Sequence of chain 1.A:
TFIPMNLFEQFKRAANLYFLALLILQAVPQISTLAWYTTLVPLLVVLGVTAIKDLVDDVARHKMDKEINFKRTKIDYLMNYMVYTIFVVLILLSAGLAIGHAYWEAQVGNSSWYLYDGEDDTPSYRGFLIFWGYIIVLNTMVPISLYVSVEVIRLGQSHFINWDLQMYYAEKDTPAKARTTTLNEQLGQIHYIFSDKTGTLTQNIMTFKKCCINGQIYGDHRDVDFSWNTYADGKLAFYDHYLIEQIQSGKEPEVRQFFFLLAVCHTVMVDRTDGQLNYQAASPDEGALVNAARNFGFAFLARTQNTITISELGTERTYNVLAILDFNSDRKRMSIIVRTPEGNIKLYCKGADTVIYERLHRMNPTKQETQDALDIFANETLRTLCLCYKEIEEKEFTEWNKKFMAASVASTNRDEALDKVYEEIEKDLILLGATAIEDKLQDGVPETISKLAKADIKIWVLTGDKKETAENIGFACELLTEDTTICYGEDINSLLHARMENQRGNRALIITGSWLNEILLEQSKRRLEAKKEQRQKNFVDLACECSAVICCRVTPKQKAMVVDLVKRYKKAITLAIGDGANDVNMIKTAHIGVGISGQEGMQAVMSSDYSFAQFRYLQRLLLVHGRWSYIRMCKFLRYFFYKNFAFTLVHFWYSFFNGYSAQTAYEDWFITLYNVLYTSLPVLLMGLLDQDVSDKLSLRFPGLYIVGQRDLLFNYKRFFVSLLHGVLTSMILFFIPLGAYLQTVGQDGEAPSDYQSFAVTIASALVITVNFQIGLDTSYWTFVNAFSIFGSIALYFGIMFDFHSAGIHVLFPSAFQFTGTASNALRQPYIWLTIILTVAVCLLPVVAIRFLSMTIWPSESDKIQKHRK

Sequence of chain 1.B:
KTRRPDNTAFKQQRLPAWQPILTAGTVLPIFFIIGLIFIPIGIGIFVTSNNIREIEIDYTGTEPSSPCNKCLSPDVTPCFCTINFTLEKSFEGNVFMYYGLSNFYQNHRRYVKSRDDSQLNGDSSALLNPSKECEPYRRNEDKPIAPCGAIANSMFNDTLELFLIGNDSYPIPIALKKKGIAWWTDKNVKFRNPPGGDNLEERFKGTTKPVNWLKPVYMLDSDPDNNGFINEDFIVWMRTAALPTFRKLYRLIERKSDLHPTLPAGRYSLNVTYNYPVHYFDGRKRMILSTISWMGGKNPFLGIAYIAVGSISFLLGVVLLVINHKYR

Binding-site contacts:
Ligand atom C8 contacts residue TRP371 of chain 1.A at 3.4 Å (hydrophobic).
Ligand atom C5 contacts residue ASN302 of chain 1.B at 3.7 Å.
Ligand atom N2 contacts residue LEU241 of chain 1.B at 4.1 Å.
Ligand atom C5 contacts residue ASN239 of chain 1.B at 3.9 Å.
Ligand atom C2 contacts residue ASN239 of chain 1.B at 3.6 Å.
Ligand atom C6 contacts residue TRP371 of chain 1.A at 3.3 Å (hydrophobic).
Ligand atom O6 contacts residue ASN302 of chain 1.B at 4.3 Å.
Ligand atom N2 contacts residue ASN184 of chain 1.B at 2.9 Å (h-bond).
Ligand atom C4 contacts residue ASN184 of chain 1.B at 4.2 Å.
Ligand atom C8 contacts residue PRO304 of chain 1.B at 3.8 Å (hydrophobic).
Ligand atom O7 contacts residue ASN184 of chain 1.B at 2.5 Å (h-bond).
Ligand atom C6 contacts residue ASN239 of chain 1.B at 4.2 Å.
Ligand atom O6 contacts residue ASN239 of chain 1.B at 3.6 Å.
Ligand atom O5 contacts residue ASN302 of chain 1.B at 3.7 Å.
Ligand atom C1 contacts residue ASN184 of chain 1.B at 1.4 Å.
Ligand atom C1 contacts residue ASN302 of chain 1.B at 3.4 Å.
Ligand atom C8 contacts residue ASN184 of chain 1.B at 4.2 Å.
Ligand atom C3 contacts residue ASN239 of chain 1.B at 3.4 Å.
Ligand atom C7 contacts residue ASN184 of chain 1.B at 2.9 Å.
Ligand atom O5 contacts residue ASN184 of chain 1.B at 2.4 Å (h-bond).
Ligand atom O6 contacts residue TRP371 of chain 1.A at 2.9 Å.
Ligand atom C7 contacts residue LEU241 of chain 1.B at 3.5 Å (hydrophobic).
Ligand atom O6 contacts residue PRO304 of chain 1.B at 2.9 Å.
Ligand atom O4 contacts residue ASN239 of chain 1.B at 4.3 Å.
Ligand atom O3 contacts residue ASN239 of chain 1.B at 3.4 Å (h-bond).
Ligand atom O5 contacts residue ASN239 of chain 1.B at 3.9 Å.
Ligand atom C5 contacts residue VAL238 of chain 1.B at 3.8 Å (hydrophobic).
Ligand atom C8 contacts residue ASN302 of chain 1.B at 4.2 Å.
Ligand atom N2 contacts residue ASN239 of chain 1.B at 3.8 Å.
Ligand atom C4 contacts residue ASN239 of chain 1.B at 3.5 Å.
Ligand atom O6 contacts residue TYR303 of chain 1.B at 4.3 Å.
Ligand atom O7 contacts residue LEU241 of chain 1.B at 3.7 Å.
Ligand atom C3 contacts residue ASN184 of chain 1.B at 3.8 Å.
Ligand atom C6 contacts residue VAL238 of chain 1.B at 3.5 Å (hydrophobic).
Ligand atom C1 contacts residue ASN239 of chain 1.B at 3.5 Å.
Ligand atom C6 contacts residue PRO304 of chain 1.B at 4.2 Å (hydrophobic).
Ligand atom C5 contacts residue ASN184 of chain 1.B at 3.7 Å.
Ligand atom C8 contacts residue LEU241 of chain 1.B at 3.3 Å (hydrophobic).
Ligand atom O6 contacts residue VAL238 of chain 1.B at 3.4 Å (h-bond).
Ligand atom C2 contacts residue ASN184 of chain 1.B at 2.4 Å.

The small molecule below binds the protein below.
Small molecule (SMILES): CC(=O)N[C@H]1[C@H](O[C@H]2[C@H](O)[C@@H](NC(C)=O)CO[C@@H]2CO)O[C@H](CO)[C@@H](O[C@@H]2O[C@H](CO)[C@@H](O)[C@H](O)[C@@H]2O)[C@@H]1O